Sequence of chain 1.B:
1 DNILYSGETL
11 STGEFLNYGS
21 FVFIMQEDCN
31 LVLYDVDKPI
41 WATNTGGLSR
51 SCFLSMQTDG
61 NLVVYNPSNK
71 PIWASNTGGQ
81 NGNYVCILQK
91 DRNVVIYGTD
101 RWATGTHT

The small molecule below binds the protein below.
Small molecule (SMILES): CO[C@H]1O[C@H](CO)[C@@H](O)[C@H](O)[C@@H]1O

Sequence of chain 2.A:
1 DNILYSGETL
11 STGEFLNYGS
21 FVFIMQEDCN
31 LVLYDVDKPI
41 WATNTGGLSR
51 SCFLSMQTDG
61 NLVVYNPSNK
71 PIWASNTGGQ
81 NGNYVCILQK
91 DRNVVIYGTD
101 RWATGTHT

Binding-site contacts:
Ligand atom C6 contacts residue ASN93 of chain 2.A at 3.8 Å.
Ligand atom C2 contacts residue GLN89 of chain 2.A at 4.0 Å.
Ligand atom O2 contacts residue HIS107 of chain 1.B at 3.7 Å.
Ligand atom C4 contacts residue TYR97 of chain 2.A at 4.1 Å (hydrophobic).
Ligand atom O5 contacts residue HIS107 of chain 1.B at 4.5 Å.
Ligand atom O3 contacts residue ASN83 of chain 1.B at 4.2 Å.
Ligand atom C5 contacts residue ASN83 of chain 1.B at 3.4 Å.
Ligand atom C4 contacts residue ASN83 of chain 1.B at 3.4 Å.
Ligand atom O3 contacts residue GLN89 of chain 2.A at 2.8 Å (h-bond).
Ligand atom C3 contacts residue TYR97 of chain 2.A at 4.1 Å (hydrophobic).
Ligand atom C1 contacts residue HIS107 of chain 1.B at 3.9 Å.
Ligand atom O2 contacts residue ASN93 of chain 2.A at 2.9 Å (h-bond).
Ligand atom C4 contacts residue ASN93 of chain 2.A at 3.7 Å.
Ligand atom C3 contacts residue ASN93 of chain 2.A at 4.4 Å.
Ligand atom C3 contacts residue ASN83 of chain 1.B at 3.5 Å.
Ligand atom C2 contacts residue ASN93 of chain 2.A at 3.8 Å.
Ligand atom O6 contacts residue ALA103 of chain 1.B at 3.8 Å.
Ligand atom O4 contacts residue GLN89 of chain 2.A at 4.1 Å.
Ligand atom O4 contacts residue VAL95 of chain 2.A at 3.5 Å.
Ligand atom C6 contacts residue ASN83 of chain 1.B at 4.2 Å.
Ligand atom O3 contacts residue TYR97 of chain 2.A at 3.1 Å (h-bond).
Ligand atom O1 contacts residue ASN83 of chain 1.B at 4.1 Å.
Ligand atom C6 contacts residue ALA103 of chain 1.B at 3.7 Å (hydrophobic).
Ligand atom C4 contacts residue GLN89 of chain 2.A at 4.2 Å.
Ligand atom O5 contacts residue ASN93 of chain 2.A at 3.0 Å (h-bond).
Ligand atom O4 contacts residue ASP100 of chain 1.B at 3.6 Å (salt-bridge).
Ligand atom O2 contacts residue ASP91 of chain 2.A at 2.9 Å (salt-bridge).
Ligand atom C2 contacts residue HIS107 of chain 1.B at 4.1 Å.
Ligand atom C5 contacts residue ASN93 of chain 2.A at 3.7 Å.
Ligand atom C5 contacts residue ASP100 of chain 1.B at 4.2 Å.
Ligand atom O4 contacts residue ASN83 of chain 1.B at 2.9 Å (h-bond).
Ligand atom C6 contacts residue VAL95 of chain 2.A at 4.3 Å (hydrophobic).
Ligand atom C3 contacts residue GLN89 of chain 2.A at 3.8 Å.
Ligand atom C6 contacts residue ASP100 of chain 1.B at 3.5 Å.
Ligand atom O6 contacts residue ASN93 of chain 2.A at 3.9 Å.
Ligand atom C4 contacts residue VAL95 of chain 2.A at 3.6 Å (hydrophobic).
Ligand atom O2 contacts residue GLN89 of chain 2.A at 3.2 Å (h-bond).
Ligand atom C2 contacts residue ASP91 of chain 2.A at 3.6 Å.
Ligand atom C1 contacts residue ASN93 of chain 2.A at 3.8 Å.
Ligand atom O4 contacts residue TYR97 of chain 2.A at 3.2 Å (h-bond).